Binding-site contacts:
Ligand atom C23 contacts residue PHE467 of chain 1.A at 3.8 Å (hydrophobic).
Ligand atom C16 contacts residue MET447 of chain 1.A at 3.7 Å (hydrophobic).
Ligand atom C10 contacts residue PHE467 of chain 1.A at 3.9 Å (hydrophobic).
Ligand atom C26 contacts residue LEU464 of chain 1.A at 3.5 Å (hydrophobic).
Ligand atom C09 contacts residue MET428 of chain 1.A at 3.9 Å (hydrophobic).
Ligand atom O35 contacts residue VAL450 of chain 1.A at 3.2 Å.
Ligand atom C29 contacts residue ARG460 of chain 1.A at 3.5 Å.
Ligand atom C25 contacts residue LEU464 of chain 1.A at 3.4 Å (hydrophobic).
Ligand atom C22 contacts residue PHE467 of chain 1.A at 3.6 Å (hydrophobic).
Ligand atom C26 contacts residue PHE467 of chain 1.A at 3.5 Å (hydrophobic).
Ligand atom C16 contacts residue VAL450 of chain 1.A at 3.7 Å (hydrophobic).
Ligand atom C24 contacts residue GLY468 of chain 1.A at 3.8 Å.
Ligand atom O31 contacts residue VAL450 of chain 1.A at 3.9 Å.
Ligand atom C25 contacts residue GLY468 of chain 1.A at 3.6 Å.
Ligand atom C25 contacts residue PHE467 of chain 1.A at 3.7 Å (hydrophobic).
Ligand atom C27 contacts residue MET447 of chain 1.A at 3.8 Å (hydrophobic).
Ligand atom C12 contacts residue THR463 of chain 1.A at 3.8 Å.
Ligand atom C25 contacts residue ILE491 of chain 1.A at 3.7 Å (hydrophobic).
Ligand atom C15 contacts residue VAL450 of chain 1.A at 3.6 Å (hydrophobic).
Ligand atom C01 contacts residue PHE425 of chain 1.A at 3.8 Å (hydrophobic).
Ligand atom C14 contacts residue LEU464 of chain 1.A at 3.8 Å (hydrophobic).
Ligand atom C18 contacts residue MET447 of chain 1.A at 3.8 Å (hydrophobic).
Ligand atom C24 contacts residue PHE467 of chain 1.A at 3.8 Å (hydrophobic).
Ligand atom C23 contacts residue MET447 of chain 1.A at 3.9 Å (hydrophobic).
Ligand atom O30 contacts residue ARG460 of chain 1.A at 3.1 Å (salt-bridge).
Ligand atom C24 contacts residue ILE491 of chain 1.A at 3.9 Å (hydrophobic).
Ligand atom C10 contacts residue MET428 of chain 1.A at 3.7 Å (hydrophobic).
Ligand atom O31 contacts residue ARG460 of chain 1.A at 2.6 Å (salt-bridge).
Ligand atom C15 contacts residue PHE451 of chain 1.A at 3.8 Å (hydrophobic).
Ligand atom C45 contacts residue VAL450 of chain 1.A at 3.8 Å (hydrophobic).
Ligand atom C21 contacts residue LEU432 of chain 1.A at 3.8 Å (hydrophobic).
Ligand atom C27 contacts residue PHE467 of chain 1.A at 3.5 Å (hydrophobic).
Ligand atom C47 contacts residue MET428 of chain 1.A at 3.5 Å (hydrophobic).
Ligand atom O17 contacts residue LEU464 of chain 1.A at 3.9 Å.
Ligand atom C19 contacts residue MET447 of chain 1.A at 3.8 Å (hydrophobic).
Ligand atom C28 contacts residue THR463 of chain 1.A at 3.8 Å.
Ligand atom C21 contacts residue PHE467 of chain 1.A at 3.9 Å (hydrophobic).
Ligand atom N46 contacts residue MET428 of chain 1.A at 3.4 Å.
Ligand atom C13 contacts residue THR463 of chain 1.A at 3.7 Å.
Ligand atom C01 contacts residue HIS421 of chain 1.A at 3.6 Å.

Sequence of chain 1.A:
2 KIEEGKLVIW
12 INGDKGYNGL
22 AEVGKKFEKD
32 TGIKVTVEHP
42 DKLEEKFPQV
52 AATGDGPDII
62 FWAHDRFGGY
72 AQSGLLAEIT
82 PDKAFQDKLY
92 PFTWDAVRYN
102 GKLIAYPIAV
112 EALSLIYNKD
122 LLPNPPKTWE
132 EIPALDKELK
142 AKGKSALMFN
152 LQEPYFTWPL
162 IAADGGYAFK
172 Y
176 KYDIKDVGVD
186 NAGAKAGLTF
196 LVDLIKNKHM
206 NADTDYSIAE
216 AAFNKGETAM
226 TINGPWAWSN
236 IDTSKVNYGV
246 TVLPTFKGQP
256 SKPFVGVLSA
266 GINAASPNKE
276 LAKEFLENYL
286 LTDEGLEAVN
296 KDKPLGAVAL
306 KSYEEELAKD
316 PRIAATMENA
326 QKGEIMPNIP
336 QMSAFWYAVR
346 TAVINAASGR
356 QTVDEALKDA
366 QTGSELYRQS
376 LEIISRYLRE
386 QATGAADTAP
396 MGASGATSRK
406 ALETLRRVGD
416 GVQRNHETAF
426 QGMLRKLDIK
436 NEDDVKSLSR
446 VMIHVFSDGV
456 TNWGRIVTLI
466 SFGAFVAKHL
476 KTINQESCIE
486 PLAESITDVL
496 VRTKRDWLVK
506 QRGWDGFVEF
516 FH

A small-molecule ligand and the protein it binds are described below.
Small molecule (SMILES): Cc1ccnc(-n2ccnc2)c1-c1cccc2c(CCCOc3cccc4ccccc34)c(C(=O)O)n(CC(=O)N3CCNCC3)c12